A small-molecule ligand and the protein it binds are described below.
Small molecule (SMILES): C[C@@H]1CCO[C@H]2Cn3cc(C(=O)NCc4ccc(F)cc4F)c(=O)c(O)c3C(=O)N12

Binding-site contacts:
Ligand atom CAZ contacts residue MG1 of chain 1.R at 2.4 Å.
Ligand atom CAJ contacts residue GLN222 of chain 1.G at 3.6 Å.
Ligand atom CAW contacts residue GLU228 of chain 1.G at 3.9 Å.
Ligand atom CAM contacts residue GLY194 of chain 1.G at 3.5 Å.
Ligand atom OAE contacts residue MG1 of chain 1.Q at 1.7 Å.
Ligand atom NAP contacts residue PRO221 of chain 1.G at 3.6 Å.
Ligand atom OAD contacts residue GLU228 of chain 1.G at 2.6 Å (salt-bridge).
Ligand atom OAQ contacts residue TYR219 of chain 1.G at 3.7 Å.
Ligand atom OAC contacts residue MG1 of chain 1.Q at 1.9 Å.
Ligand atom NAP contacts residue GLU228 of chain 1.G at 3.9 Å.
Ligand atom OAE contacts residue GLU228 of chain 1.G at 3.5 Å (salt-bridge).
Ligand atom CAH contacts residue PRO221 of chain 1.G at 3.8 Å (hydrophobic).
Ligand atom OAC contacts residue ASP140 of chain 1.G at 3.9 Å.
Ligand atom CAI contacts residue PRO221 of chain 1.G at 3.8 Å (hydrophobic).
Ligand atom CAU contacts residue GLU228 of chain 1.G at 3.7 Å.
Ligand atom CAU contacts residue PRO221 of chain 1.G at 3.1 Å (hydrophobic).
Ligand atom CAY contacts residue MG1 of chain 1.Q at 3.3 Å.
Ligand atom CAT contacts residue PRO221 of chain 1.G at 3.5 Å (hydrophobic).
Ligand atom CAW contacts residue MG1 of chain 1.Q at 2.8 Å.
Ligand atom CAL contacts residue TYR219 of chain 1.G at 3.7 Å (hydrophobic).
Ligand atom OAD contacts residue MG1 of chain 1.R at 1.6 Å.
Ligand atom OAE contacts residue MG1 of chain 1.R at 2.3 Å.
Ligand atom CAZ contacts residue GLU228 of chain 1.G at 3.6 Å.
Ligand atom CAX contacts residue MG1 of chain 1.R at 3.8 Å.
Ligand atom CAH contacts residue GLN222 of chain 1.G at 3.2 Å.
Ligand atom CAV contacts residue PRO221 of chain 1.G at 3.5 Å (hydrophobic).
Ligand atom OAE contacts residue ASP192 of chain 1.G at 3.3 Å (salt-bridge).
Ligand atom OAC contacts residue ASP192 of chain 1.G at 2.9 Å (salt-bridge).
Ligand atom CAS contacts residue ASP192 of chain 1.G at 3.5 Å.
Ligand atom OAD contacts residue ASP140 of chain 1.G at 3.6 Å.
Ligand atom OAE contacts residue ASP140 of chain 1.G at 2.9 Å (salt-bridge).
Ligand atom CAT contacts residue GLN222 of chain 1.G at 3.3 Å.
Ligand atom CAW contacts residue MG1 of chain 1.R at 2.7 Å.
Ligand atom CAS contacts residue MG1 of chain 1.Q at 2.8 Å.
Ligand atom FAG contacts residue PRO221 of chain 1.G at 3.6 Å.
Ligand atom CAM contacts residue ASN193 of chain 1.G at 3.7 Å.
Ligand atom FAF contacts residue PRO221 of chain 1.G at 3.3 Å.
Ligand atom CAJ contacts residue PRO221 of chain 1.G at 3.1 Å (hydrophobic).
Ligand atom FAF contacts residue GLN222 of chain 1.G at 2.4 Å.
Ligand atom FAG contacts residue GLU228 of chain 1.G at 2.6 Å.

Sequence of chain 1.G:
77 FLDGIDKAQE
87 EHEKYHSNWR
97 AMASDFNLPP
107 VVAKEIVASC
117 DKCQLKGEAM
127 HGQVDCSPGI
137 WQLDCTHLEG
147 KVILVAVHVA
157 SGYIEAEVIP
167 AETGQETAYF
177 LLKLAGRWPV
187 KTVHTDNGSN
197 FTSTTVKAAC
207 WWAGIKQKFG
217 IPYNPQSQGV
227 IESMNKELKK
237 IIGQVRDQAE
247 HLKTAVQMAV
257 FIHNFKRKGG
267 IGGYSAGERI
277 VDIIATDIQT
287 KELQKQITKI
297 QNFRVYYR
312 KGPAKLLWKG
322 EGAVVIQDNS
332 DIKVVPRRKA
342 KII